Sequence of chain 1.A:
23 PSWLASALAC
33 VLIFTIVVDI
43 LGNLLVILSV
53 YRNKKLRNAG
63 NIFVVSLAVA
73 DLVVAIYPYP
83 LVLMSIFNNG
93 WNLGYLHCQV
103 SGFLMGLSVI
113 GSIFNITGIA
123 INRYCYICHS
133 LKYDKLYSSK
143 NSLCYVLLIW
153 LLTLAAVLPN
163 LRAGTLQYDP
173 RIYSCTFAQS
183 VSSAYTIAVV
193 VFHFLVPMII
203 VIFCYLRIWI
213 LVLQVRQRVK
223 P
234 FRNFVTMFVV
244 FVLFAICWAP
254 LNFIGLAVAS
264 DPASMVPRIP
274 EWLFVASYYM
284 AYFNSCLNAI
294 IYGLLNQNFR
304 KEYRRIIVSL

This small molecule binds to this protein.
Small molecule (SMILES): CC(C)CCC[C@@H](C)[C@H]1CC[C@H]2[C@@H]3CC=C4C[C@@H](O)CC[C@]4(C)[C@H]3CC[C@]12C

Binding-site contacts:
Ligand atom C22 contacts residue MET283 of chain 1.A at 4.2 Å (hydrophobic).
Ligand atom C10 contacts residue ALA279 of chain 1.A at 4.0 Å (hydrophobic).
Ligand atom C20 contacts residue MET283 of chain 1.A at 4.4 Å (hydrophobic).
Ligand atom C18 contacts residue MET283 of chain 1.A at 4.3 Å (hydrophobic).
Ligand atom C6 contacts residue VAL278 of chain 1.A at 4.1 Å (hydrophobic).
Ligand atom O1 contacts residue TRP275 of chain 1.A at 3.7 Å.
Ligand atom C27 contacts residue LEU290 of chain 1.A at 3.6 Å (hydrophobic).
Ligand atom C15 contacts residue ALA279 of chain 1.A at 4.2 Å (hydrophobic).
Ligand atom C4 contacts residue VAL278 of chain 1.A at 4.3 Å (hydrophobic).
Ligand atom C9 contacts residue ALA279 of chain 1.A at 4.4 Å (hydrophobic).
Ligand atom C27 contacts residue CYS250 of chain 1.A at 4.2 Å (hydrophobic).
Ligand atom C5 contacts residue ALA279 of chain 1.A at 3.7 Å (hydrophobic).
Ligand atom C18 contacts residue ALA279 of chain 1.A at 3.8 Å (hydrophobic).
Ligand atom C3 contacts residue TRP275 of chain 1.A at 4.1 Å (hydrophobic).
Ligand atom C15 contacts residue TYR282 of chain 1.A at 4.2 Å (hydrophobic).
Ligand atom C2 contacts residue LEU26 of chain 1.A at 3.7 Å (hydrophobic).
Ligand atom C1 contacts residue LEU26 of chain 1.A at 3.8 Å (hydrophobic).
Ligand atom C6 contacts residue LEU30 of chain 1.A at 3.8 Å (hydrophobic).
Ligand atom C6 contacts residue ALA279 of chain 1.A at 3.6 Å (hydrophobic).
Ligand atom C3 contacts residue LEU26 of chain 1.A at 4.1 Å (hydrophobic).
Ligand atom C5 contacts residue TRP275 of chain 1.A at 4.3 Å (hydrophobic).
Ligand atom C7 contacts residue LEU30 of chain 1.A at 3.7 Å (hydrophobic).
Ligand atom C23 contacts residue MET283 of chain 1.A at 4.2 Å (hydrophobic).
Ligand atom C19 contacts residue ALA279 of chain 1.A at 3.5 Å (hydrophobic).
Ligand atom C4 contacts residue TRP275 of chain 1.A at 3.2 Å (hydrophobic).
Ligand atom C19 contacts residue TRP275 of chain 1.A at 4.2 Å (hydrophobic).
Ligand atom C2 contacts residue TRP275 of chain 1.A at 4.1 Å (hydrophobic).
Ligand atom C7 contacts residue ALA279 of chain 1.A at 3.8 Å (hydrophobic).
Ligand atom C24 contacts residue PHE286 of chain 1.A at 4.4 Å (hydrophobic).
Ligand atom C8 contacts residue ALA279 of chain 1.A at 3.8 Å (hydrophobic).
Ligand atom O1 contacts residue LEU26 of chain 1.A at 4.2 Å.
Ligand atom C4 contacts residue ALA279 of chain 1.A at 4.0 Å (hydrophobic).
Ligand atom C15 contacts residue VAL33 of chain 1.A at 4.5 Å (hydrophobic).
Ligand atom C26 contacts residue CYS250 of chain 1.A at 3.7 Å (hydrophobic).